Sequence of chain 1.A:
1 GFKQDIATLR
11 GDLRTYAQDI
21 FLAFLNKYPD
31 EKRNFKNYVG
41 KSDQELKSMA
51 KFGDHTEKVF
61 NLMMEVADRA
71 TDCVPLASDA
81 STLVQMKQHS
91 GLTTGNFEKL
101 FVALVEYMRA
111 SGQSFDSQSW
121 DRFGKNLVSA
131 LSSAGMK

Binding-site contacts:
Ligand atom C4 contacts residue VAL59 of chain 1.A at 3.8 Å (hydrophobic).
Ligand atom N contacts residue PHE21 of chain 1.A at 3.4 Å.
Ligand atom C5 contacts residue PHE21 of chain 1.A at 3.4 Å (hydrophobic).
Ligand atom N2 contacts residue HIS55 of chain 1.A at 3.7 Å.
Ligand atom N contacts residue HIS55 of chain 1.A at 4.0 Å.
Ligand atom C6 contacts residue THR56 of chain 1.A at 4.0 Å.
Ligand atom C3 contacts residue PHE21 of chain 1.A at 4.3 Å (hydrophobic).
Ligand atom C1 contacts residue VAL59 of chain 1.A at 3.7 Å (hydrophobic).
Ligand atom C3 contacts residue PHE35 of chain 1.A at 3.4 Å (hydrophobic).
Ligand atom C9 contacts residue TYR38 of chain 1.A at 4.5 Å (hydrophobic).
Ligand atom N contacts residue THR56 of chain 1.A at 2.8 Å (h-bond).
Ligand atom N contacts residue TYR38 of chain 1.A at 4.1 Å.
Ligand atom C9 contacts residue PHE35 of chain 1.A at 3.5 Å (hydrophobic).
Ligand atom C4 contacts residue HEM1 of chain 1.C at 3.8 Å.
Ligand atom C2 contacts residue PHE21 of chain 1.A at 3.9 Å (hydrophobic).
Ligand atom C5 contacts residue VAL59 of chain 1.A at 3.5 Å (hydrophobic).
Ligand atom C2 contacts residue PHE35 of chain 1.A at 3.5 Å (hydrophobic).
Ligand atom N2 contacts residue PHE21 of chain 1.A at 4.2 Å.
Ligand atom C6 contacts residue PHE21 of chain 1.A at 3.2 Å (hydrophobic).
Ligand atom N2 contacts residue PHE35 of chain 1.A at 4.4 Å.
Ligand atom C9 contacts residue VAL59 of chain 1.A at 4.2 Å (hydrophobic).
Ligand atom C1 contacts residue PHE21 of chain 1.A at 3.4 Å (hydrophobic).
Ligand atom N2 contacts residue TYR38 of chain 1.A at 3.4 Å (h-bond).
Ligand atom C1 contacts residue THR56 of chain 1.A at 3.7 Å.
Ligand atom C3 contacts residue HEM1 of chain 1.C at 3.8 Å.
Ligand atom C9 contacts residue PHE21 of chain 1.A at 4.5 Å (hydrophobic).
Ligand atom C9 contacts residue HEM1 of chain 1.C at 3.7 Å.
Ligand atom C4 contacts residue PHE21 of chain 1.A at 3.9 Å (hydrophobic).
Ligand atom C2 contacts residue VAL59 of chain 1.A at 3.6 Å (hydrophobic).
Ligand atom C6 contacts residue VAL59 of chain 1.A at 3.9 Å (hydrophobic).
Ligand atom N contacts residue VAL59 of chain 1.A at 4.3 Å.
Ligand atom C3 contacts residue VAL59 of chain 1.A at 3.6 Å (hydrophobic).
Ligand atom N2 contacts residue THR56 of chain 1.A at 3.8 Å.
Ligand atom N2 contacts residue HEM1 of chain 1.C at 3.8 Å.
Ligand atom C4 contacts residue PHE35 of chain 1.A at 4.2 Å (hydrophobic).
Ligand atom C9 contacts residue HIS55 of chain 1.A at 4.5 Å.

This protein binds this small molecule.
Small molecule (SMILES): c1ccc2[nH]ncc2c1